Sequence of chain 27.A:
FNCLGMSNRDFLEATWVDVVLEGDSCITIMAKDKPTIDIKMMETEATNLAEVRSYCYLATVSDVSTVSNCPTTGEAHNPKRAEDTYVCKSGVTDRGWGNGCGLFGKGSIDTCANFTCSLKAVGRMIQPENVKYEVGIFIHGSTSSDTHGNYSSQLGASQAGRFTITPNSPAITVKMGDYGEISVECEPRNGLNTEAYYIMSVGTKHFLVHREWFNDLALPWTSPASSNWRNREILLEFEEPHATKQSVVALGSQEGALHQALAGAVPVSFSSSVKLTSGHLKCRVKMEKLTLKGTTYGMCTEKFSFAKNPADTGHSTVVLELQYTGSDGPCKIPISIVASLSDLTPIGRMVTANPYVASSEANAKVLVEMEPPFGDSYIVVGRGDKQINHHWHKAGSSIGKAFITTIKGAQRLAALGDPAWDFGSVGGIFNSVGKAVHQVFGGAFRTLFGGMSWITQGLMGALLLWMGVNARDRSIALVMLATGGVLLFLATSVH

Binding-site contacts:
Ligand atom C5 contacts residue ASN118 of chain 27.A at 3.6 Å.
Ligand atom C7 contacts residue ASN118 of chain 27.A at 3.8 Å.
Ligand atom C4 contacts residue ASN118 of chain 27.A at 4.2 Å.
Ligand atom O5 contacts residue ASN118 of chain 27.A at 2.4 Å (h-bond).
Ligand atom C2 contacts residue ASN118 of chain 27.A at 2.5 Å.
Ligand atom C6 contacts residue PHE119 of chain 27.A at 4.0 Å (hydrophobic).
Ligand atom C3 contacts residue ASN118 of chain 27.A at 3.8 Å.
Ligand atom O5 contacts residue THR120 of chain 27.A at 3.4 Å (h-bond).
Ligand atom O5 contacts residue PHE119 of chain 27.A at 3.9 Å.
Ligand atom O5 contacts residue THR89 of chain 27.A at 4.5 Å.
Ligand atom C6 contacts residue THR120 of chain 27.A at 3.8 Å.
Ligand atom C5 contacts residue THR120 of chain 27.A at 4.2 Å.
Ligand atom O6 contacts residue THR120 of chain 27.A at 3.6 Å (h-bond).
Ligand atom C8 contacts residue SER66 of chain 27.A at 3.6 Å.
Ligand atom N2 contacts residue ASN118 of chain 27.A at 2.9 Å (h-bond).
Ligand atom C1 contacts residue ASN118 of chain 27.A at 1.4 Å.
Ligand atom C8 contacts residue ASN118 of chain 27.A at 3.7 Å.
Ligand atom N2 contacts residue TYR90 of chain 27.A at 4.4 Å.
Ligand atom C1 contacts residue SER66 of chain 27.A at 4.5 Å.
Ligand atom C8 contacts residue ASP67 of chain 27.A at 3.7 Å.
Ligand atom O6 contacts residue THR89 of chain 27.A at 3.9 Å.
Ligand atom O6 contacts residue ASN118 of chain 27.A at 4.2 Å.
Ligand atom O6 contacts residue PHE119 of chain 27.A at 2.8 Å (h-bond).
Ligand atom C1 contacts residue THR89 of chain 27.A at 4.2 Å.

A protein and the small-molecule ligand that binds it are described below.
Small molecule (SMILES): CC(=O)N[C@@H]1[C@@H](O)[C@H](O)[C@@H](CO)O[C@H]1O